Sequence of chain 3.A:
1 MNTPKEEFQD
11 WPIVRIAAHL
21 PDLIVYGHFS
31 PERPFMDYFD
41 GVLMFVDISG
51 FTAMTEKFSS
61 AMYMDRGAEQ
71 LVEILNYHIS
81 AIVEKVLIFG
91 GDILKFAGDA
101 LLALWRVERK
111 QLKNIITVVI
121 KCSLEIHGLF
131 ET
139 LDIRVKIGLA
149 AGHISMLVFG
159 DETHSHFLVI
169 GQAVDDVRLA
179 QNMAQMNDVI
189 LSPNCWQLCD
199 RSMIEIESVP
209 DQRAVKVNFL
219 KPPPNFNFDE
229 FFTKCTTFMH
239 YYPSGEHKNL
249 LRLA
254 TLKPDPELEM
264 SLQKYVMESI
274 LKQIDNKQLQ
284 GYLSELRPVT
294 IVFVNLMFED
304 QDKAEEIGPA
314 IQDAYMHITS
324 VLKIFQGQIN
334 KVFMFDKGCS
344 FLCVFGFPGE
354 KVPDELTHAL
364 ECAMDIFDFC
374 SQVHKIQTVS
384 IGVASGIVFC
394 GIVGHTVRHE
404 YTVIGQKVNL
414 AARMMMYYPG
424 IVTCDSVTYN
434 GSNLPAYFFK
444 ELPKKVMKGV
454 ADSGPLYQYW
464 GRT

Binding-site contacts:
Ligand atom O2' contacts residue PHE338 of chain 3.A at 3.0 Å.
Ligand atom O3G contacts residue THR52 of chain 3.A at 2.5 Å (h-bond).
Ligand atom O2G contacts residue GLY50 of chain 3.A at 2.9 Å (h-bond).
Ligand atom N1 contacts residue ALA97 of chain 3.A at 3.5 Å.
Ligand atom C8 contacts residue ASN412 of chain 3.A at 2.8 Å.
Ligand atom O2G contacts residue THR52 of chain 3.A at 3.0 Å (h-bond).
Ligand atom C6 contacts residue ALA97 of chain 3.A at 3.6 Å (hydrophobic).
Ligand atom N7 contacts residue VAL411 of chain 3.A at 3.1 Å.
Ligand atom O2B contacts residue SER49 of chain 3.A at 2.5 Å (h-bond).
Ligand atom PB contacts residue SER49 of chain 3.A at 3.2 Å.
Ligand atom O1B contacts residue ILE48 of chain 3.A at 3.1 Å (h-bond).
Ligand atom N6 contacts residue ALA97 of chain 3.A at 3.6 Å.
Ligand atom O2A contacts residue ARG416 of chain 3.A at 2.8 Å (salt-bridge).
Ligand atom C2 contacts residue ALA97 of chain 3.A at 3.6 Å (hydrophobic).
Ligand atom O3G contacts residue ASN412 of chain 3.A at 2.9 Å (h-bond).
Ligand atom O3B contacts residue SER49 of chain 3.A at 3.1 Å (h-bond).
Ligand atom O1B contacts residue SER49 of chain 3.A at 3.5 Å (h-bond).
Ligand atom N6 contacts residue GLY98 of chain 3.A at 2.8 Å (h-bond).
Ligand atom C6 contacts residue LEU345 of chain 3.A at 3.6 Å (hydrophobic).
Ligand atom C5 contacts residue VAL411 of chain 3.A at 3.5 Å (hydrophobic).
Ligand atom C5' contacts residue ARG416 of chain 3.A at 3.5 Å.
Ligand atom C8 contacts residue VAL411 of chain 3.A at 3.5 Å (hydrophobic).
Ligand atom C6 contacts residue GLY98 of chain 3.A at 3.3 Å.
Ligand atom N1 contacts residue LEU345 of chain 3.A at 3.4 Å.
Ligand atom O2G contacts residue ASP99 of chain 3.A at 3.5 Å (salt-bridge).
Ligand atom PG contacts residue ASP99 of chain 3.A at 3.5 Å.
Ligand atom O2G contacts residue PHE51 of chain 3.A at 3.0 Å (h-bond).
Ligand atom O4' contacts residue ASN412 of chain 3.A at 3.4 Å (h-bond).
Ligand atom PG contacts residue THR52 of chain 3.A at 3.4 Å.
Ligand atom O1G contacts residue ILE48 of chain 3.A at 3.0 Å (h-bond).
Ligand atom O1G contacts residue CA1 of chain 3.D at 2.5 Å.
Ligand atom N6 contacts residue VAL406 of chain 3.A at 2.8 Å (h-bond).
Ligand atom N3 contacts residue PHE336 of chain 3.A at 3.5 Å.
Ligand atom O3' contacts residue PHE338 of chain 3.A at 3.2 Å.
Ligand atom N6 contacts residue THR405 of chain 3.A at 3.5 Å (h-bond).
Ligand atom O1G contacts residue ASP99 of chain 3.A at 2.5 Å (salt-bridge).
Ligand atom O1B contacts residue ASP47 of chain 3.A at 2.8 Å (salt-bridge).
Ligand atom O1B contacts residue CA1 of chain 3.D at 2.7 Å.
Ligand atom C2 contacts residue PHE336 of chain 3.A at 3.3 Å (hydrophobic).
Ligand atom N7 contacts residue ASN412 of chain 3.A at 3.6 Å (h-bond).

The protein below binds the small molecule below.
Small molecule (SMILES): Nc1ncnc2c1ncn2[C@@H]1O[C@H](CO[P](=O)(O)C[P](=O)(O)OP(=O)(O)O)[C@@H](O)[C@H]1O